Sequence of chain 1.B:
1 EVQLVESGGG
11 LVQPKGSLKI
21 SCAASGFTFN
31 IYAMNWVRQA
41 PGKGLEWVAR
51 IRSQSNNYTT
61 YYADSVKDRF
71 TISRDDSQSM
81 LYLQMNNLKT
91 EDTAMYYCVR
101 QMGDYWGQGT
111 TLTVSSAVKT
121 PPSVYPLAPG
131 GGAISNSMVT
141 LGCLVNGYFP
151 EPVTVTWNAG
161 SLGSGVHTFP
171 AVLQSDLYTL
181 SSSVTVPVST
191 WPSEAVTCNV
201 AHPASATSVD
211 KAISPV

Binding-site contacts:
Ligand atom C8 contacts residue ASN56 of chain 1.B at 4.0 Å.
Ligand atom C2 contacts residue ASN57 of chain 1.B at 2.7 Å.
Ligand atom C1 contacts residue ASN57 of chain 1.B at 1.4 Å.
Ligand atom C8 contacts residue SER55 of chain 1.B at 4.0 Å.
Ligand atom C3 contacts residue ASN57 of chain 1.B at 4.0 Å.
Ligand atom N2 contacts residue ASN57 of chain 1.B at 3.2 Å (h-bond).
Ligand atom C7 contacts residue ASN57 of chain 1.B at 4.1 Å.
Ligand atom C5 contacts residue ASN57 of chain 1.B at 3.5 Å.
Ligand atom C4 contacts residue ASN57 of chain 1.B at 4.2 Å.
Ligand atom O5 contacts residue ASN57 of chain 1.B at 2.2 Å (h-bond).

A protein and the small-molecule ligand that binds it are described below.
Small molecule (SMILES): CC(=O)N[C@H]1[C@H](O[C@H]2[C@H](O)[C@@H](NC(C)=O)CO[C@@H]2CO)O[C@H](CO)[C@@H](O[C@@H]2O[C@H](CO)[C@@H](O)[C@H](O[C@H]3O[C@H](CO)[C@@H](O)[C@H](O)[C@@H]3O)[C@@H]2O)[C@@H]1O